Binding-site contacts:
Ligand atom O7 contacts residue ASN379 of chain 1.C at 3.7 Å.
Ligand atom C1 contacts residue ASN379 of chain 1.C at 1.4 Å.
Ligand atom C7 contacts residue ASN379 of chain 1.C at 3.3 Å.
Ligand atom C8 contacts residue ASN379 of chain 1.C at 4.1 Å.
Ligand atom O7 contacts residue LYS374 of chain 1.C at 4.2 Å.
Ligand atom N2 contacts residue ASN379 of chain 1.C at 2.9 Å (h-bond).
Ligand atom O5 contacts residue SER381 of chain 1.C at 3.9 Å.
Ligand atom C2 contacts residue ASN379 of chain 1.C at 2.2 Å.
Ligand atom C4 contacts residue ASN379 of chain 1.C at 4.0 Å.
Ligand atom O6 contacts residue SER381 of chain 1.C at 3.3 Å.
Ligand atom C2 contacts residue GLN375 of chain 1.C at 4.2 Å.
Ligand atom C1 contacts residue ILE382 of chain 1.C at 4.2 Å (hydrophobic).
Ligand atom O5 contacts residue ASN379 of chain 1.C at 2.4 Å (h-bond).
Ligand atom O7 contacts residue GLN375 of chain 1.C at 3.5 Å.
Ligand atom O3 contacts residue ASN379 of chain 1.C at 4.4 Å.
Ligand atom O6 contacts residue GLU385 of chain 1.C at 4.1 Å.
Ligand atom C7 contacts residue GLN375 of chain 1.C at 4.2 Å.
Ligand atom C5 contacts residue ASN379 of chain 1.C at 3.6 Å.
Ligand atom C1 contacts residue GLN375 of chain 1.C at 4.3 Å.
Ligand atom C5 contacts residue SER381 of chain 1.C at 4.4 Å.
Ligand atom C6 contacts residue SER381 of chain 1.C at 4.3 Å.
Ligand atom O5 contacts residue ILE382 of chain 1.C at 3.5 Å.
Ligand atom O6 contacts residue ILE382 of chain 1.C at 3.6 Å.
Ligand atom C3 contacts residue ASN379 of chain 1.C at 3.6 Å.
Ligand atom C1 contacts residue SER381 of chain 1.C at 4.5 Å.

Sequence of chain 1.C:
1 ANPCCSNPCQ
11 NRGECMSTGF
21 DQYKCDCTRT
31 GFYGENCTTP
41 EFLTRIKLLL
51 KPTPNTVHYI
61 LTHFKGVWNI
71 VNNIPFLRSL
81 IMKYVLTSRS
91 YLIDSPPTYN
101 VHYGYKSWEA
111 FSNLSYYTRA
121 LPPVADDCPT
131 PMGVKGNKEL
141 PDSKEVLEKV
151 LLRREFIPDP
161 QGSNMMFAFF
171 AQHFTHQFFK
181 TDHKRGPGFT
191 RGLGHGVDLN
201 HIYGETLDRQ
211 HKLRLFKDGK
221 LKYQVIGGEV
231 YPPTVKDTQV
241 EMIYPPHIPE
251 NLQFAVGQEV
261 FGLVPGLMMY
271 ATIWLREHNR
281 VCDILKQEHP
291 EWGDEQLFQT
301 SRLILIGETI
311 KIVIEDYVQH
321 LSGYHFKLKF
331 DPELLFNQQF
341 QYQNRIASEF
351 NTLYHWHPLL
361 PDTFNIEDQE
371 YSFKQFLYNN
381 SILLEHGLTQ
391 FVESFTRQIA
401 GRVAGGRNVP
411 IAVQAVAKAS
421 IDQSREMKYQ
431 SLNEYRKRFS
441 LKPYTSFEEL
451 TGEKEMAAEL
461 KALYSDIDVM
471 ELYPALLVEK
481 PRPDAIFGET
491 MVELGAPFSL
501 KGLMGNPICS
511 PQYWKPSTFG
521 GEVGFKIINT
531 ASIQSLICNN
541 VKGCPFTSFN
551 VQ

The small molecule below binds the protein below.
Small molecule (SMILES): CC(=O)N[C@@H]1[C@@H](O)[C@H](O)[C@@H](CO)O[C@H]1O